A small-molecule ligand and the protein it binds are described below.
Small molecule (SMILES): COc1ccc(C[C@H](NC(=O)[C@H](C)NC(=O)CN2CCOCC2)C(=O)N[C@@H](Cc2ccccc2)[C@@H](O)[C@H](C)CO)cc1

Sequence of chain 1.MA:
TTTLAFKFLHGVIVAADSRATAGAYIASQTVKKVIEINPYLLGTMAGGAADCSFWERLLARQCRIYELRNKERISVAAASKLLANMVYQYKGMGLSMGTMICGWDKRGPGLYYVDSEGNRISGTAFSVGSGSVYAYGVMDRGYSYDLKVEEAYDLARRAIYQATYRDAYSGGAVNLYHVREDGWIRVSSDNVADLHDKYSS

Binding-site contacts:
Ligand atom N22 contacts residue THR1 of chain 1.MA at 3.6 Å.
Ligand atom C11 contacts residue THR1 of chain 1.MA at 2.5 Å.
Ligand atom C11 contacts residue TYR169 of chain 1.MA at 3.1 Å (hydrophobic).
Ligand atom C10 contacts residue THR1 of chain 1.MA at 1.5 Å.
Ligand atom C7 contacts residue THR1 of chain 1.MA at 2.6 Å.
Ligand atom O13 contacts residue THR1 of chain 1.MA at 2.9 Å (h-bond).
Ligand atom O49 contacts residue THR21 of chain 1.MA at 3.0 Å (h-bond).
Ligand atom C24 contacts residue GLY47 of chain 1.MA at 3.3 Å.
Ligand atom C4 contacts residue VAL31 of chain 1.MA at 3.7 Å (hydrophobic).
Ligand atom O21 contacts residue GLY47 of chain 1.MA at 2.9 Å (h-bond).
Ligand atom N31 contacts residue VAL127 of chain 1.NA at 3.8 Å.
Ligand atom C26 contacts residue ALA49 of chain 1.MA at 3.8 Å (hydrophobic).
Ligand atom C8 contacts residue THR1 of chain 1.MA at 2.4 Å.
Ligand atom C9 contacts residue THR1 of chain 1.MA at 1.4 Å.
Ligand atom O21 contacts residue THR1 of chain 1.MA at 2.3 Å (h-bond).
Ligand atom C42 contacts residue GLY47 of chain 1.MA at 3.4 Å.
Ligand atom C2 contacts residue MET45 of chain 1.MA at 3.1 Å (hydrophobic).
Ligand atom C11 contacts residue ARG19 of chain 1.MA at 3.0 Å.
Ligand atom N25 contacts residue THR21 of chain 1.MA at 2.8 Å (h-bond).
Ligand atom C11 contacts residue LYS33 of chain 1.MA at 3.7 Å.
Ligand atom C7 contacts residue GLY47 of chain 1.MA at 3.5 Å.
Ligand atom C4 contacts residue ALA20 of chain 1.MA at 3.5 Å (hydrophobic).
Ligand atom O49 contacts residue ALA20 of chain 1.MA at 3.4 Å.
Ligand atom C10 contacts residue TYR169 of chain 1.MA at 3.5 Å (hydrophobic).
Ligand atom C12 contacts residue TYR169 of chain 1.MA at 3.7 Å (hydrophobic).
Ligand atom C43 contacts residue GLY48 of chain 1.MA at 3.6 Å.
Ligand atom C42 contacts residue GLY48 of chain 1.MA at 3.6 Å.
Ligand atom C8 contacts residue GLY47 of chain 1.MA at 3.6 Å.
Ligand atom C23 contacts residue GLY47 of chain 1.MA at 3.4 Å.
Ligand atom C26 contacts residue THR21 of chain 1.MA at 3.7 Å.
Ligand atom C5 contacts residue ALA20 of chain 1.MA at 3.8 Å (hydrophobic).
Ligand atom O39 contacts residue ALA49 of chain 1.MA at 3.0 Å (h-bond).
Ligand atom N22 contacts residue GLY47 of chain 1.MA at 2.6 Å (h-bond).
Ligand atom C12 contacts residue THR1 of chain 1.MA at 2.5 Å.
Ligand atom C3 contacts residue ALA49 of chain 1.MA at 3.7 Å (hydrophobic).
Ligand atom C40 contacts residue THR21 of chain 1.MA at 3.6 Å.
Ligand atom C1 contacts residue MET45 of chain 1.MA at 3.8 Å (hydrophobic).
Ligand atom C24 contacts residue THR21 of chain 1.MA at 3.6 Å.
Ligand atom C27 contacts residue THR21 of chain 1.MA at 3.8 Å.
Ligand atom N28 contacts residue ASP125 of chain 1.NA at 3.3 Å (salt-bridge).

Sequence of chain 1.NA:
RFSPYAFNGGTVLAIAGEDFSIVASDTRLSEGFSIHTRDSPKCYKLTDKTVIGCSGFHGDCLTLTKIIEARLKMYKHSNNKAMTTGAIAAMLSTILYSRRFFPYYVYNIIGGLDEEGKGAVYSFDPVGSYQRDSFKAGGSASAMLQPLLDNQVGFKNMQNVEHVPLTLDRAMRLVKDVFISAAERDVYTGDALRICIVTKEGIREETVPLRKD